This protein binds this small molecule.
Small molecule (SMILES): O=S(=O)(O)c1cccc2cccc(Nc3ccccc3)c12

Binding-site contacts:
Ligand atom C13 contacts residue HIS67 of chain 1.O at 4.5 Å.
Ligand atom C13 contacts residue VAL42 of chain 1.O at 4.4 Å (hydrophobic).
Ligand atom O2 contacts residue LYS142 of chain 1.O at 3.4 Å (salt-bridge).

Sequence of chain 1.O:
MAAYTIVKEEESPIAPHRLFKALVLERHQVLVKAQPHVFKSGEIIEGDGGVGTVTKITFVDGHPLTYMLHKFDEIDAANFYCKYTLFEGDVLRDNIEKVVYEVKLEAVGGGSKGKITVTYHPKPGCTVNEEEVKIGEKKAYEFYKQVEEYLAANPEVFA